The protein below binds the small molecule below.
Small molecule (SMILES): CC(C)[C@@H](N)C(=O)N1CCC[C@@H]1C(=O)NCC(=O)N[C@H](CO)C(=O)N[C@H](CCC(N)=O)C(=O)N[C@H](Cc1c[nH]cn1)C(=O)N[C@H](Cc1ccc(O)cc1)C(=O)N[C@H](CC(=O)O)C(=O)N[C@H](CO)C(=O)O

Binding-site contacts:
Ligand atom CG2 contacts residue TYR32 of chain 1.B at 3.5 Å (hydrophobic).
Ligand atom OE1 contacts residue TYR32 of chain 1.B at 3.7 Å.
Ligand atom CE1 contacts residue TRP50 of chain 1.B at 3.1 Å (hydrophobic).
Ligand atom NE2 contacts residue GLY33 of chain 1.B at 2.9 Å.
Ligand atom OG contacts residue SER100 of chain 1.B at 2.5 Å (h-bond).
Ligand atom OH contacts residue ARG99 of chain 1.B at 2.9 Å (salt-bridge).
Ligand atom ND1 contacts residue TRP50 of chain 1.B at 3.6 Å.
Ligand atom N contacts residue THR31 of chain 1.B at 3.5 Å (h-bond).
Ligand atom NE2 contacts residue TRP50 of chain 1.B at 3.6 Å.
Ligand atom CD2 contacts residue ARG99 of chain 1.B at 3.6 Å.
Ligand atom NE2 contacts residue ASN52 of chain 1.B at 3.2 Å.
Ligand atom CE1 contacts residue TYR37 of chain 1.A at 3.5 Å (hydrophobic).
Ligand atom CA contacts residue TRP101 of chain 1.B at 3.7 Å (hydrophobic).
Ligand atom OH contacts residue GLY96 of chain 1.A at 2.6 Å (h-bond).
Ligand atom CE1 contacts residue GLY96 of chain 1.A at 3.4 Å.
Ligand atom CB contacts residue TRP101 of chain 1.B at 3.7 Å (hydrophobic).
Ligand atom NE2 contacts residue TRP50 of chain 1.B at 3.6 Å.
Ligand atom CD2 contacts residue SER100 of chain 1.B at 3.3 Å.
Ligand atom OD2 contacts residue TRP101 of chain 1.B at 3.4 Å.
Ligand atom OE1 contacts residue TYR54 of chain 1.B at 3.6 Å.
Ligand atom CB contacts residue ASN52 of chain 1.B at 3.6 Å.
Ligand atom NE2 contacts residue TYR32 of chain 1.B at 3.7 Å.
Ligand atom NE2 contacts residue ARG99 of chain 1.B at 3.7 Å.
Ligand atom OE1 contacts residue THR30 of chain 1.B at 3.1 Å (h-bond).
Ligand atom NE2 contacts residue THR53 of chain 1.B at 3.0 Å (h-bond).
Ligand atom N contacts residue TYR32 of chain 1.B at 3.6 Å.
Ligand atom CB contacts residue SER100 of chain 1.B at 3.1 Å.
Ligand atom CD contacts residue GLY33 of chain 1.B at 3.5 Å.
Ligand atom OE1 contacts residue ASN52 of chain 1.B at 3.7 Å.
Ligand atom CZ contacts residue GLY96 of chain 1.A at 3.4 Å.
Ligand atom CE2 contacts residue SER100 of chain 1.B at 3.3 Å.
Ligand atom OE1 contacts residue THR53 of chain 1.B at 2.9 Å (h-bond).
Ligand atom C contacts residue TRP101 of chain 1.B at 3.6 Å (hydrophobic).
Ligand atom CD contacts residue ASN52 of chain 1.B at 3.5 Å.
Ligand atom O contacts residue TRP50 of chain 1.B at 3.4 Å.
Ligand atom CB contacts residue TRP50 of chain 1.B at 3.7 Å (hydrophobic).
Ligand atom CZ contacts residue TYR37 of chain 1.A at 3.7 Å (hydrophobic).
Ligand atom CD1 contacts residue TYR37 of chain 1.A at 3.5 Å (hydrophobic).
Ligand atom CD2 contacts residue TRP101 of chain 1.B at 3.4 Å (hydrophobic).
Ligand atom CD contacts residue THR53 of chain 1.B at 3.6 Å.

Sequence of chain 1.B:
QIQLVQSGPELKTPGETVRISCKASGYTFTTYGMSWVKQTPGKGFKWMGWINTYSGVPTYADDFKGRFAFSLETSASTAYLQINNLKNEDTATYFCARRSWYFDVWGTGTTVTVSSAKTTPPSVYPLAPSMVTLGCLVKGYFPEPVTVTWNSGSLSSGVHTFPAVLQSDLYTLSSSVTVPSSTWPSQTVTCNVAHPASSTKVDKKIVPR

Sequence of chain 1.A:
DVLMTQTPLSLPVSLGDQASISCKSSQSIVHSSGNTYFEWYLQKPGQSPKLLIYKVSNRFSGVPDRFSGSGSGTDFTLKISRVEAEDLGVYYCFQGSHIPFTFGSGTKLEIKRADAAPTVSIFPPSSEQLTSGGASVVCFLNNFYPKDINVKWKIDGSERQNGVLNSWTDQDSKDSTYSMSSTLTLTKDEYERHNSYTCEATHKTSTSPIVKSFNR